Binding-site contacts:
Ligand atom C11 contacts residue ALA216 of chain 1.A at 3.9 Å (hydrophobic).
Ligand atom C3 contacts residue ALA112 of chain 1.A at 3.5 Å (hydrophobic).
Ligand atom C14 contacts residue TYR176 of chain 1.A at 3.6 Å (hydrophobic).
Ligand atom C1 contacts residue PHE223 of chain 1.A at 3.7 Å (hydrophobic).
Ligand atom C6 contacts residue LEU119 of chain 1.A at 3.7 Å (hydrophobic).
Ligand atom C20 contacts residue TYR176 of chain 1.A at 3.2 Å (hydrophobic).
Ligand atom C5 contacts residue PHE113 of chain 1.A at 3.4 Å (hydrophobic).
Ligand atom C20 contacts residue MET226 of chain 1.A at 3.6 Å (hydrophobic).
Ligand atom C5 contacts residue ALA112 of chain 1.A at 3.7 Å (hydrophobic).
Ligand atom C22 contacts residue TYR176 of chain 1.A at 3.2 Å (hydrophobic).
Ligand atom C7 contacts residue ALA216 of chain 1.A at 3.7 Å (hydrophobic).
Ligand atom C23 contacts residue TYR166 of chain 1.A at 3.4 Å (hydrophobic).
Ligand atom C20 contacts residue SER175 of chain 1.A at 3.4 Å.
Ligand atom O21 contacts residue TYR176 of chain 1.A at 3.5 Å.
Ligand atom C10 contacts residue NAD1 of chain 1.I at 3.3 Å.
Ligand atom C16 contacts residue PHE223 of chain 1.A at 3.8 Å (hydrophobic).
Ligand atom O18 contacts residue TYR176 of chain 1.A at 3.9 Å.
Ligand atom O18 contacts residue MET226 of chain 1.A at 3.4 Å (h-bond).
Ligand atom C10 contacts residue MET179 of chain 1.A at 3.9 Å (hydrophobic).
Ligand atom C14 contacts residue NAD1 of chain 1.I at 3.2 Å.
Ligand atom C9 contacts residue ALA216 of chain 1.A at 3.3 Å (hydrophobic).
Ligand atom C13 contacts residue NAD1 of chain 1.I at 3.5 Å.
Ligand atom C2 contacts residue TYR176 of chain 1.A at 3.8 Å (hydrophobic).
Ligand atom C5 contacts residue ALA114 of chain 1.A at 3.7 Å (hydrophobic).
Ligand atom N12 contacts residue TYR176 of chain 1.A at 3.7 Å.
Ligand atom N15 contacts residue NAD1 of chain 1.I at 2.6 Å (h-bond).
Ligand atom C3 contacts residue MET179 of chain 1.A at 3.7 Å (hydrophobic).
Ligand atom O18 contacts residue PRO174 of chain 1.A at 3.8 Å.
Ligand atom C2 contacts residue PHE223 of chain 1.A at 3.7 Å (hydrophobic).
Ligand atom C11 contacts residue TYR176 of chain 1.A at 3.9 Å (hydrophobic).
Ligand atom N15 contacts residue TYR176 of chain 1.A at 2.9 Å (h-bond).
Ligand atom C13 contacts residue TYR176 of chain 1.A at 3.5 Å (hydrophobic).
Ligand atom C3 contacts residue PHE113 of chain 1.A at 3.5 Å (hydrophobic).
Ligand atom C1 contacts residue NAD1 of chain 1.I at 3.5 Å.
Ligand atom C17 contacts residue TYR176 of chain 1.A at 3.5 Å (hydrophobic).
Ligand atom C19 contacts residue TYR176 of chain 1.A at 3.5 Å (hydrophobic).
Ligand atom C7 contacts residue LEU119 of chain 1.A at 3.4 Å (hydrophobic).
Ligand atom C20 contacts residue PRO174 of chain 1.A at 3.3 Å (hydrophobic).
Ligand atom C19 contacts residue MET226 of chain 1.A at 3.6 Å (hydrophobic).
Ligand atom C10 contacts residue ALA112 of chain 1.A at 3.6 Å (hydrophobic).

Sequence of chain 1.A:
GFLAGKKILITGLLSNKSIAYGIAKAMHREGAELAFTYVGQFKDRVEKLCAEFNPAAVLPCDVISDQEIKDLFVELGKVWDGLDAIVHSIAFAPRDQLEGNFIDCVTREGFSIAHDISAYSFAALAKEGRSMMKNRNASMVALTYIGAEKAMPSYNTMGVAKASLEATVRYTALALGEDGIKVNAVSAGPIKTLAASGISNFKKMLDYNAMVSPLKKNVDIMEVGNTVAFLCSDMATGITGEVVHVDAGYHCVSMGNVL

A protein and the small-molecule ligand that binds it are described below.
Small molecule (SMILES): c1cc2c(cc1Cn1cnc3cc4c(cc31)CCCC4)OCO2